Binding-site contacts:
Ligand atom CMD contacts residue ARG59 of chain 1.A at 3.6 Å.
Ligand atom O1D contacts residue VAL70 of chain 1.A at 3.7 Å.
Ligand atom C1D contacts residue GLN37 of chain 1.A at 3.6 Å.
Ligand atom C3A contacts residue PHE87 of chain 1.A at 3.6 Å (hydrophobic).
Ligand atom CMB contacts residue PRO96 of chain 1.A at 3.5 Å (hydrophobic).
Ligand atom CBB contacts residue VAL110 of chain 1.A at 3.4 Å (hydrophobic).
Ligand atom CAA contacts residue HIS89 of chain 1.A at 3.4 Å.
Ligand atom CBA contacts residue PHE36 of chain 1.A at 3.1 Å (hydrophobic).
Ligand atom O2D contacts residue LYS68 of chain 1.A at 3.0 Å.
Ligand atom CBA contacts residue HIS89 of chain 1.A at 3.6 Å.
Ligand atom OB contacts residue SER125 of chain 1.A at 3.1 Å (h-bond).
Ligand atom C2D contacts residue GLN37 of chain 1.A at 3.6 Å.
Ligand atom CMA contacts residue PHE87 of chain 1.A at 3.6 Å (hydrophobic).
Ligand atom CMA contacts residue HIS89 of chain 1.A at 3.4 Å.
Ligand atom CGD contacts residue LYS68 of chain 1.A at 3.3 Å.
Ligand atom C1D contacts residue ASN58 of chain 1.A at 3.5 Å.
Ligand atom C2D contacts residue ASN58 of chain 1.A at 3.6 Å.
Ligand atom CMC contacts residue VAL127 of chain 1.A at 3.8 Å (hydrophobic).
Ligand atom NC contacts residue ASN58 of chain 1.A at 3.5 Å (h-bond).
Ligand atom CMC contacts residue TYR46 of chain 1.A at 3.7 Å (hydrophobic).
Ligand atom OC contacts residue TYR97 of chain 1.A at 3.6 Å.
Ligand atom CHA contacts residue VAL70 of chain 1.A at 3.6 Å (hydrophobic).
Ligand atom CBC contacts residue ALA44 of chain 1.A at 3.4 Å (hydrophobic).
Ligand atom CBB contacts residue ALA124 of chain 1.A at 3.7 Å (hydrophobic).
Ligand atom CBB contacts residue TYR123 of chain 1.A at 3.8 Å (hydrophobic).
Ligand atom CGD contacts residue GLU60 of chain 1.A at 3.7 Å.
Ligand atom CMB contacts residue VAL95 of chain 1.A at 3.8 Å (hydrophobic).
Ligand atom ND contacts residue ASN58 of chain 1.A at 3.5 Å (h-bond).
Ligand atom CMD contacts residue GLU60 of chain 1.A at 3.5 Å.
Ligand atom O1A contacts residue VAL70 of chain 1.A at 3.7 Å.
Ligand atom O2A contacts residue HIS89 of chain 1.A at 3.2 Å.
Ligand atom CBD contacts residue PHE36 of chain 1.A at 3.3 Å (hydrophobic).
Ligand atom C4C contacts residue GLN37 of chain 1.A at 3.6 Å.
Ligand atom CMB contacts residue SER112 of chain 1.A at 3.7 Å.
Ligand atom O1D contacts residue LYS68 of chain 1.A at 2.7 Å (salt-bridge).
Ligand atom O2D contacts residue GLU60 of chain 1.A at 2.7 Å (salt-bridge).
Ligand atom CGD contacts residue PHE36 of chain 1.A at 3.4 Å (hydrophobic).
Ligand atom CHD contacts residue GLN37 of chain 1.A at 3.4 Å.
Ligand atom O2D contacts residue PHE36 of chain 1.A at 3.2 Å (h-bond).
Ligand atom CAB contacts residue VAL110 of chain 1.A at 3.4 Å (hydrophobic).

Sequence of chain 1.A:
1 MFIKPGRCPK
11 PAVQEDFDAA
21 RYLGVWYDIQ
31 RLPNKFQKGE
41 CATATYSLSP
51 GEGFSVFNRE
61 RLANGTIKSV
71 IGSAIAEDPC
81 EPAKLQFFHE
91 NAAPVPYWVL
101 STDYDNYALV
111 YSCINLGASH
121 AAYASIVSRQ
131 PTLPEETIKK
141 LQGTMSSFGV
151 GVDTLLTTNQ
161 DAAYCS

The small molecule below binds the protein below.
Small molecule (SMILES): C=CC1=C(C)/C(=C/c2[nH]c(/C=C3\N=C(/C=C4\NC(=O)C(C)=C4C=C)C(C)=C3CCC(=O)O)c(CCC(=O)O)c2C)NC1=O